Sequence of chain 1.A:
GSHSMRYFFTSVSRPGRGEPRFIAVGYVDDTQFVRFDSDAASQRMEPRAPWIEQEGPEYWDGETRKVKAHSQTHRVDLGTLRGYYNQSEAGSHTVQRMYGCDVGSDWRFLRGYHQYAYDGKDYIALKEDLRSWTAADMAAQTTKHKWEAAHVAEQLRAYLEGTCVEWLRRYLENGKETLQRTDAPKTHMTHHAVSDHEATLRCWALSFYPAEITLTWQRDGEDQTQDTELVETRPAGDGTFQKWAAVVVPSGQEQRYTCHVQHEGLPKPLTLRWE

Binding-site contacts:
Ligand atom CA contacts residue GLU63 of chain 1.A at 3.5 Å.
Ligand atom CG contacts residue ALA69 of chain 1.A at 3.6 Å (hydrophobic).
Ligand atom O contacts residue THR143 of chain 1.A at 2.8 Å (h-bond).
Ligand atom CA contacts residue TYR159 of chain 1.A at 3.6 Å (hydrophobic).
Ligand atom O contacts residue TRP147 of chain 1.A at 2.9 Å (h-bond).
Ligand atom O contacts residue TRP147 of chain 1.A at 3.5 Å (h-bond).
Ligand atom CA contacts residue TYR7 of chain 1.A at 3.4 Å (hydrophobic).
Ligand atom N contacts residue ASP77 of chain 1.A at 2.9 Å (salt-bridge).
Ligand atom OXT contacts residue THR80 of chain 1.A at 3.6 Å.
Ligand atom N contacts residue TYR171 of chain 1.A at 2.7 Å (h-bond).
Ligand atom CG2 contacts residue ASP77 of chain 1.A at 3.5 Å.
Ligand atom CG1 contacts residue GLU63 of chain 1.A at 3.6 Å.
Ligand atom CG2 contacts residue GLU63 of chain 1.A at 3.1 Å.
Ligand atom CB contacts residue THR143 of chain 1.A at 3.5 Å.
Ligand atom N contacts residue TYR7 of chain 1.A at 3.5 Å (h-bond).
Ligand atom O contacts residue TYR159 of chain 1.A at 2.6 Å (h-bond).
Ligand atom C contacts residue TYR84 of chain 1.A at 3.5 Å (hydrophobic).
Ligand atom CG contacts residue HIS70 of chain 1.A at 3.6 Å.
Ligand atom N contacts residue TYR159 of chain 1.A at 3.6 Å.
Ligand atom CB contacts residue TYR99 of chain 1.A at 3.6 Å (hydrophobic).
Ligand atom C contacts residue TYR7 of chain 1.A at 3.3 Å (hydrophobic).
Ligand atom CG1 contacts residue TYR116 of chain 1.A at 3.6 Å (hydrophobic).
Ligand atom N contacts residue TYR7 of chain 1.A at 3.0 Å (h-bond).
Ligand atom CA contacts residue ASP77 of chain 1.A at 3.3 Å.
Ligand atom OG1 contacts residue ARG97 of chain 1.A at 3.0 Å (salt-bridge).
Ligand atom CG1 contacts residue MET45 of chain 1.A at 3.6 Å (hydrophobic).
Ligand atom CA contacts residue TYR171 of chain 1.A at 3.6 Å (hydrophobic).
Ligand atom NH2 contacts residue LYS66 of chain 1.A at 3.2 Å (salt-bridge).
Ligand atom NH1 contacts residue TRP167 of chain 1.A at 3.5 Å (h-bond).
Ligand atom N contacts residue GLU63 of chain 1.A at 2.9 Å (salt-bridge).
Ligand atom N contacts residue TYR99 of chain 1.A at 3.0 Å (h-bond).
Ligand atom C contacts residue ASP77 of chain 1.A at 3.5 Å.
Ligand atom O contacts residue TYR7 of chain 1.A at 3.5 Å.
Ligand atom O contacts residue HIS70 of chain 1.A at 2.9 Å (h-bond).
Ligand atom OXT contacts residue TYR84 of chain 1.A at 3.6 Å (h-bond).
Ligand atom O contacts residue LYS146 of chain 1.A at 2.9 Å (salt-bridge).
Ligand atom CG1 contacts residue TYR7 of chain 1.A at 3.1 Å (hydrophobic).
Ligand atom O contacts residue TYR84 of chain 1.A at 2.7 Å (h-bond).
Ligand atom OG contacts residue LYS146 of chain 1.A at 2.9 Å (salt-bridge).
Ligand atom CD contacts residue TRP167 of chain 1.A at 3.2 Å (hydrophobic).

The small molecule below binds the protein below.
Small molecule (SMILES): CC(C)[C@H](NC(=O)CNC(=O)[C@H](CO)NC(=O)[C@@H](NC(=O)[C@@H]1CCCN1C(=O)[C@H](COP(=O)(O)O)NC(=O)[C@H](C)NC(=O)[C@@H](NC(=O)[C@@H](N)CCCN=C(N)N)C(C)C)[C@@H](C)O)C(=O)O